This small molecule binds to this protein.
Small molecule (SMILES): Nc1ccn([C@H]2C[C@H](O[P](=O)(O)OC[C@H]3O[C@@H](n4cnc5c(=O)nc(N)[nH]c54)C[C@@H]3O[P](=O)(O)OC[C@H]3O[C@@H](n4cnc5c(N)ncnc54)C[C@@H]3O)[C@@H](COP(=O)=O)O2)c(=O)n1

Sequence of chain 50.A:
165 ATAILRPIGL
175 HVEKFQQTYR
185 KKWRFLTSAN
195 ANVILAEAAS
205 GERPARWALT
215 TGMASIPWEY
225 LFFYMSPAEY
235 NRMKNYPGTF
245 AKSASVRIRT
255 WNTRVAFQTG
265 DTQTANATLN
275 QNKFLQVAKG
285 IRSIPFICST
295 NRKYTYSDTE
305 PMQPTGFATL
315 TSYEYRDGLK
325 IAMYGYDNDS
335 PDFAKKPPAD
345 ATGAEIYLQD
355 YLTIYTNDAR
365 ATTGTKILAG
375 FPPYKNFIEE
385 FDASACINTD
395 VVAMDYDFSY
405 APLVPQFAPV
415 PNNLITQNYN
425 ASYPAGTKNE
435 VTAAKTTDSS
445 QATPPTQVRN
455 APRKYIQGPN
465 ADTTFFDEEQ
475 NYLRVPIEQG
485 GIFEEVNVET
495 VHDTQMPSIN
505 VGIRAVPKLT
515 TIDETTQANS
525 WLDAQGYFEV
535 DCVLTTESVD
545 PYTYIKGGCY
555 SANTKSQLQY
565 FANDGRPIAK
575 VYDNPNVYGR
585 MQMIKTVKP

Binding-site contacts:
Ligand atom C2' contacts residue THR494 of chain 50.A at 3.3 Å.
Ligand atom O4' contacts residue DG3 of chain 50.C at 3.2 Å (h-bond).
Ligand atom C5 contacts residue VAL495 of chain 50.A at 3.0 Å (hydrophobic).
Ligand atom C5' contacts residue PHE402 of chain 50.A at 3.4 Å (hydrophobic).
Ligand atom C6 contacts residue TYR404 of chain 50.A at 3.6 Å (hydrophobic).
Ligand atom N3 contacts residue GLU493 of chain 50.A at 3.5 Å (salt-bridge).
Ligand atom N4 contacts residue GLU493 of chain 50.A at 2.6 Å (salt-bridge).
Ligand atom OP2 contacts residue HIS496 of chain 50.A at 2.9 Å (h-bond).
Ligand atom C6 contacts residue DG3 of chain 50.C at 3.5 Å.
Ligand atom C4 contacts residue DG3 of chain 50.C at 3.5 Å.
Ligand atom C5' contacts residue ASP401 of chain 50.A at 3.5 Å.
Ligand atom O3' contacts residue ASP401 of chain 50.A at 3.5 Å.
Ligand atom O6 contacts residue DG3 of chain 50.C at 3.5 Å.
Ligand atom C2 contacts residue DG3 of chain 50.C at 3.4 Å.
Ligand atom N4 contacts residue GLU489 of chain 50.A at 3.7 Å.
Ligand atom C4' contacts residue ASP401 of chain 50.A at 3.5 Å.
Ligand atom O5' contacts residue SER403 of chain 50.A at 3.1 Å (h-bond).
Ligand atom C4 contacts residue PHE487 of chain 50.A at 3.7 Å (hydrophobic).
Ligand atom C4 contacts residue GLU493 of chain 50.A at 3.4 Å.
Ligand atom O5' contacts residue ASP401 of chain 50.A at 3.7 Å.
Ligand atom C5 contacts residue DG3 of chain 50.C at 3.4 Å.
Ligand atom C2 contacts residue TYR404 of chain 50.A at 3.6 Å (hydrophobic).
Ligand atom N1 contacts residue DG3 of chain 50.C at 3.5 Å.
Ligand atom O4' contacts residue SER403 of chain 50.A at 3.3 Å (h-bond).
Ligand atom N4 contacts residue VAL495 of chain 50.A at 3.1 Å.
Ligand atom N9 contacts residue DG3 of chain 50.C at 3.6 Å.
Ligand atom C5' contacts residue SER403 of chain 50.A at 3.2 Å.
Ligand atom N4 contacts residue PHE487 of chain 50.A at 2.9 Å (h-bond).
Ligand atom O6 contacts residue DG4 of chain 50.C at 3.5 Å (h-bond).
Ligand atom O3' contacts residue SER403 of chain 50.A at 3.5 Å.
Ligand atom C1' contacts residue DG3 of chain 50.C at 3.7 Å.
Ligand atom N3 contacts residue DG3 of chain 50.C at 3.4 Å.
Ligand atom C4 contacts residue VAL495 of chain 50.A at 3.1 Å (hydrophobic).
Ligand atom N1 contacts residue TYR404 of chain 50.A at 3.6 Å.
Ligand atom C8 contacts residue DG3 of chain 50.C at 3.6 Å.
Ligand atom O4' contacts residue ASP401 of chain 50.A at 3.2 Å (salt-bridge).
Ligand atom N2 contacts residue DG3 of chain 50.C at 3.5 Å (h-bond).
Ligand atom C1' contacts residue SER403 of chain 50.A at 3.2 Å.
Ligand atom C6 contacts residue VAL495 of chain 50.A at 3.7 Å (hydrophobic).
Ligand atom O3' contacts residue HIS496 of chain 50.A at 3.7 Å.